Sequence of chain 1.A:
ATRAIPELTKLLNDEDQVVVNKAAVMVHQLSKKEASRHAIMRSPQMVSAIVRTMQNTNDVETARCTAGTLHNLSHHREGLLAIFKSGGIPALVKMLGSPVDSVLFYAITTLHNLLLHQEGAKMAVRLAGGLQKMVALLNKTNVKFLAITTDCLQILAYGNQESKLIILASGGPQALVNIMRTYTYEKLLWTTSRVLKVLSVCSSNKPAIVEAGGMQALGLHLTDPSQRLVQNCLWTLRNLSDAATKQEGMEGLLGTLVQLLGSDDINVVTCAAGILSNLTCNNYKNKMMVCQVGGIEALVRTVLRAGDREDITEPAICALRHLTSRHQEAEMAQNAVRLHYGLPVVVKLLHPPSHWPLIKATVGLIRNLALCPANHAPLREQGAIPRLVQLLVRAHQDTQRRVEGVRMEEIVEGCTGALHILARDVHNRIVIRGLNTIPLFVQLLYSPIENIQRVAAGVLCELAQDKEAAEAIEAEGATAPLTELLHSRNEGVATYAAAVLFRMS

A protein and the small-molecule ligand that binds it are described below.
Small molecule (SMILES): O=C(O)[C@@H]1CCCN1

Binding-site contacts:
Ligand atom O contacts residue LEU138 of chain 1.A at 3.6 Å.
Ligand atom CA contacts residue ARG137 of chain 1.A at 3.4 Å.
Ligand atom O contacts residue ARG137 of chain 1.A at 4.1 Å.
Ligand atom CB contacts residue ARG137 of chain 1.A at 4.0 Å.
Ligand atom C contacts residue MET134 of chain 1.A at 4.3 Å (hydrophobic).
Ligand atom CD contacts residue ARG137 of chain 1.A at 4.4 Å.
Ligand atom CD contacts residue MET134 of chain 1.A at 4.1 Å (hydrophobic).
Ligand atom CA contacts residue MET134 of chain 1.A at 4.1 Å (hydrophobic).
Ligand atom O contacts residue MET134 of chain 1.A at 3.6 Å.
Ligand atom C contacts residue ARG137 of chain 1.A at 3.9 Å.
Ligand atom CA contacts residue ASN171 of chain 1.A at 4.1 Å.
Ligand atom CB contacts residue ASN171 of chain 1.A at 3.4 Å.
Ligand atom N contacts residue MET134 of chain 1.A at 3.3 Å.
Ligand atom CG contacts residue ARG137 of chain 1.A at 4.2 Å.
Ligand atom OXT contacts residue GLU173 of chain 1.A at 4.2 Å.
Ligand atom OXT contacts residue ARG137 of chain 1.A at 4.2 Å.
Ligand atom N contacts residue ARG137 of chain 1.A at 4.0 Å.
Ligand atom CG contacts residue ASN171 of chain 1.A at 4.0 Å.